Sequence of chain 1.M:
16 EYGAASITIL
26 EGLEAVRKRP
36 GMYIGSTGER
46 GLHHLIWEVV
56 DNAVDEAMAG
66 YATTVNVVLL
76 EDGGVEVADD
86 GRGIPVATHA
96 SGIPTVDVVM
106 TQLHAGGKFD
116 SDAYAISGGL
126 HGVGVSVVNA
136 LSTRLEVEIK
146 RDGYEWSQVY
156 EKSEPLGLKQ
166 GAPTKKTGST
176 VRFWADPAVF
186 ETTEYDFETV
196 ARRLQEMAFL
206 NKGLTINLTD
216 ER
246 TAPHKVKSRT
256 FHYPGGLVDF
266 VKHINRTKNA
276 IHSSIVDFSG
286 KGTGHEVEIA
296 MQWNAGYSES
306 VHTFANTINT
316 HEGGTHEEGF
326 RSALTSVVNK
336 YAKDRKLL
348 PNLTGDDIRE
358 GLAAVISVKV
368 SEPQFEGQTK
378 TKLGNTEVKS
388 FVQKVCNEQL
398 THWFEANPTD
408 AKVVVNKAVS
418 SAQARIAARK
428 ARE

A small-molecule ligand and the protein it binds are described below.
Small molecule (SMILES): Nc1ncnc2c1ncn2[C@@H]1O[C@H](CO[P](=O)(O)O[P](=O)(O)NP(=O)(O)O)[C@@H](O)[C@H]1O

Binding-site contacts:
Ligand atom N3 contacts residue TYR119 of chain 1.N at 3.0 Å (h-bond).
Ligand atom O1G contacts residue HIS126 of chain 1.N at 3.1 Å (h-bond).
Ligand atom O3G contacts residue MG1 of chain 1.VA at 2.2 Å.
Ligand atom O4' contacts residue VAL104 of chain 1.N at 3.2 Å.
Ligand atom C2 contacts residue GLU61 of chain 1.N at 3.4 Å.
Ligand atom C8 contacts residue ASN57 of chain 1.N at 3.3 Å.
Ligand atom PG contacts residue MG1 of chain 1.VA at 3.5 Å.
Ligand atom N1 contacts residue SER174 of chain 1.N at 3.3 Å (h-bond).
Ligand atom C2 contacts residue TYR17 of chain 1.M at 3.3 Å (hydrophobic).
Ligand atom O2A contacts residue VAL130 of chain 1.N at 2.8 Å (h-bond).
Ligand atom O1G contacts residue LEU125 of chain 1.N at 2.8 Å (h-bond).
Ligand atom O1B contacts residue MG1 of chain 1.VA at 2.3 Å.
Ligand atom N7 contacts residue ASN57 of chain 1.N at 3.3 Å (h-bond).
Ligand atom O3A contacts residue VAL128 of chain 1.N at 3.4 Å (h-bond).
Ligand atom O1B contacts residue ASN57 of chain 1.N at 2.9 Å (h-bond).
Ligand atom O2A contacts residue GLY129 of chain 1.N at 3.4 Å.
Ligand atom O3A contacts residue MG1 of chain 1.VA at 3.5 Å.
Ligand atom O3A contacts residue GLY127 of chain 1.N at 3.3 Å.
Ligand atom O1G contacts residue LYS377 of chain 1.N at 2.8 Å (salt-bridge).
Ligand atom O2A contacts residue MG1 of chain 1.VA at 2.1 Å.
Ligand atom O1G contacts residue GLY124 of chain 1.N at 3.2 Å.
Ligand atom O2G contacts residue VAL128 of chain 1.N at 3.0 Å (h-bond).
Ligand atom O2G contacts residue GLN375 of chain 1.N at 2.9 Å (h-bond).
Ligand atom O3' contacts residue LYS113 of chain 1.N at 3.4 Å.
Ligand atom N3B contacts residue GLY127 of chain 1.N at 3.3 Å (h-bond).
Ligand atom O2G contacts residue GLY129 of chain 1.N at 2.8 Å (h-bond).
Ligand atom O1A contacts residue VAL130 of chain 1.N at 3.1 Å (h-bond).
Ligand atom N3 contacts residue TYR17 of chain 1.M at 2.7 Å (h-bond).
Ligand atom O2A contacts residue ASN57 of chain 1.N at 3.0 Å (h-bond).
Ligand atom N3B contacts residue LEU125 of chain 1.N at 3.1 Å (h-bond).
Ligand atom O1B contacts residue LYS113 of chain 1.N at 2.9 Å (salt-bridge).
Ligand atom O2G contacts residue GLY127 of chain 1.N at 3.3 Å (h-bond).
Ligand atom N6 contacts residue SER174 of chain 1.N at 3.1 Å (h-bond).
Ligand atom O1A contacts residue GLY129 of chain 1.N at 3.5 Å (h-bond).
Ligand atom PA contacts residue MG1 of chain 1.VA at 3.3 Å.
Ligand atom C2 contacts residue TYR119 of chain 1.N at 3.3 Å (hydrophobic).
Ligand atom O2B contacts residue LYS113 of chain 1.N at 3.3 Å.
Ligand atom O3' contacts residue GLY112 of chain 1.N at 3.4 Å (h-bond).
Ligand atom PB contacts residue MG1 of chain 1.VA at 3.2 Å.
Ligand atom N6 contacts residue ASP84 of chain 1.N at 2.8 Å (salt-bridge).

Sequence of chain 1.N:
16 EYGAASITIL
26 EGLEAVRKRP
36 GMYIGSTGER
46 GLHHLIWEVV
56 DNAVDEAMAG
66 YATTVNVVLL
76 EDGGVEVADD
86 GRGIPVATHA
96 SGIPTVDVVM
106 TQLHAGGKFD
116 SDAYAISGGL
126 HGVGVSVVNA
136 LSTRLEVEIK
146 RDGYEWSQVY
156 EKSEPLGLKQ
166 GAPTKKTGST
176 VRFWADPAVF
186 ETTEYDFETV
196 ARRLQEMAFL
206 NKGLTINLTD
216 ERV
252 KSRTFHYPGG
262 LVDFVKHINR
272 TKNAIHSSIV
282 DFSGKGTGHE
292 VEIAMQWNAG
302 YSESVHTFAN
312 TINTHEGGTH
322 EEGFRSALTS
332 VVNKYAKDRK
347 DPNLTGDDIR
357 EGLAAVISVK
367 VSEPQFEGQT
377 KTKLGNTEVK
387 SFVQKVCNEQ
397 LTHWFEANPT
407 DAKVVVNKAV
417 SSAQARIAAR